This small molecule binds to this protein.
Small molecule (SMILES): O=C(NCCc1ccccc1)Nc1ccc2[nH]ncc2c1

Binding-site contacts:
Ligand atom N18 contacts residue ALA98 of chain 1.A at 3.5 Å.
Ligand atom C10 contacts residue GLY83 of chain 1.A at 3.5 Å.
Ligand atom C11 contacts residue GLY80 of chain 1.A at 3.2 Å.
Ligand atom C05 contacts residue ASP211 of chain 1.A at 3.8 Å.
Ligand atom N17 contacts residue MET151 of chain 1.A at 3.4 Å (h-bond).
Ligand atom C20 contacts residue LEU200 of chain 1.A at 3.8 Å (hydrophobic).
Ligand atom C16 contacts residue GLU149 of chain 1.A at 3.8 Å.
Ligand atom C19 contacts residue MET151 of chain 1.A at 3.8 Å (hydrophobic).
Ligand atom N17 contacts residue TYR150 of chain 1.A at 3.7 Å.
Ligand atom C02 contacts residue ASP211 of chain 1.A at 3.7 Å.
Ligand atom N17 contacts residue GLU149 of chain 1.A at 2.8 Å (salt-bridge).
Ligand atom C09 contacts residue LYS100 of chain 1.A at 3.8 Å.
Ligand atom C19 contacts residue ILE77 of chain 1.A at 3.8 Å (hydrophobic).
Ligand atom N18 contacts residue GLU149 of chain 1.A at 3.6 Å (salt-bridge).
Ligand atom C07 contacts residue GLY80 of chain 1.A at 3.7 Å.
Ligand atom O01 contacts residue VAL85 of chain 1.A at 3.4 Å.
Ligand atom C20 contacts residue MET148 of chain 1.A at 3.8 Å (hydrophobic).
Ligand atom C19 contacts residue ALA98 of chain 1.A at 3.8 Å (hydrophobic).
Ligand atom C11 contacts residue ARG79 of chain 1.A at 3.8 Å.
Ligand atom C14 contacts residue LEU200 of chain 1.A at 3.7 Å (hydrophobic).
Ligand atom C21 contacts residue ALA210 of chain 1.A at 3.8 Å (hydrophobic).
Ligand atom C16 contacts residue LEU200 of chain 1.A at 3.5 Å (hydrophobic).
Ligand atom C04 contacts residue ASP211 of chain 1.A at 3.7 Å.
Ligand atom C06 contacts residue GLY80 of chain 1.A at 3.5 Å.
Ligand atom C16 contacts residue ALA98 of chain 1.A at 3.6 Å (hydrophobic).
Ligand atom N03 contacts residue VAL85 of chain 1.A at 3.9 Å.
Ligand atom N03 contacts residue ASP211 of chain 1.A at 2.9 Å (salt-bridge).
Ligand atom N12 contacts residue VAL85 of chain 1.A at 3.7 Å.
Ligand atom N18 contacts residue MET151 of chain 1.A at 2.8 Å (h-bond).
Ligand atom C15 contacts residue LEU200 of chain 1.A at 3.5 Å (hydrophobic).
Ligand atom N12 contacts residue ASP211 of chain 1.A at 3.1 Å (salt-bridge).
Ligand atom C05 contacts residue ARG79 of chain 1.A at 3.9 Å.
Ligand atom C15 contacts residue ALA98 of chain 1.A at 3.9 Å (hydrophobic).
Ligand atom C21 contacts residue MET148 of chain 1.A at 3.8 Å (hydrophobic).
Ligand atom C10 contacts residue GLU84 of chain 1.A at 3.6 Å.
Ligand atom N18 contacts residue TYR150 of chain 1.A at 3.5 Å.
Ligand atom C10 contacts residue GLY80 of chain 1.A at 3.6 Å.
Ligand atom N17 contacts residue ALA98 of chain 1.A at 3.4 Å.
Ligand atom C02 contacts residue VAL85 of chain 1.A at 3.4 Å (hydrophobic).
Ligand atom C09 contacts residue LEU102 of chain 1.A at 3.9 Å (hydrophobic).

Sequence of chain 1.A:
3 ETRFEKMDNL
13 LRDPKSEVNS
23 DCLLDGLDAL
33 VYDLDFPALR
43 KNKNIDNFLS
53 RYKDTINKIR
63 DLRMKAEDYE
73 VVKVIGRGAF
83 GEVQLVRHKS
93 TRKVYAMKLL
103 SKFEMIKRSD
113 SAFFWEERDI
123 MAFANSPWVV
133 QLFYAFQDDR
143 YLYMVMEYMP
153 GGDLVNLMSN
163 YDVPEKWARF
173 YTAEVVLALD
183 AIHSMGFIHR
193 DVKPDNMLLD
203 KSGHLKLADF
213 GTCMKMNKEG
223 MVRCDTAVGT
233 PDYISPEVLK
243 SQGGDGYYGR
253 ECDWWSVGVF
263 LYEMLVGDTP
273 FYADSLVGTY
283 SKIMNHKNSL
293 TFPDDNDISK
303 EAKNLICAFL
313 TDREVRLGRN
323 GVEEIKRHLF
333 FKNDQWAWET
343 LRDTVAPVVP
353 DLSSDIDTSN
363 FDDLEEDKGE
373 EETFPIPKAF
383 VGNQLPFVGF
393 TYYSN